Sequence of chain 1.A:
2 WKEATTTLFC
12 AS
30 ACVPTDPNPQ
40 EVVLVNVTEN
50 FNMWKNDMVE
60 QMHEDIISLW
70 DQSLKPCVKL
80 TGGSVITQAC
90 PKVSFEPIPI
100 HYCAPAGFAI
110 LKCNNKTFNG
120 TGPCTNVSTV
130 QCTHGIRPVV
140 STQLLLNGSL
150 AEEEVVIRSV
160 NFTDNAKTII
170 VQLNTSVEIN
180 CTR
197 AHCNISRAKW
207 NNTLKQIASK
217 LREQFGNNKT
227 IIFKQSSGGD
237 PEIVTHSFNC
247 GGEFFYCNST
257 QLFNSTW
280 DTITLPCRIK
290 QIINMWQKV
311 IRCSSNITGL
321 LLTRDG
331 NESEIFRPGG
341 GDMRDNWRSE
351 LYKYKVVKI

Binding-site contacts:
Ligand atom C5 contacts residue ASN118 of chain 1.A at 3.7 Å.
Ligand atom N2 contacts residue THR120 of chain 1.A at 3.4 Å (h-bond).
Ligand atom C1 contacts residue ASN118 of chain 1.A at 1.4 Å.
Ligand atom C3 contacts residue THR120 of chain 1.A at 3.7 Å.
Ligand atom C7 contacts residue ASN118 of chain 1.A at 3.8 Å.
Ligand atom C8 contacts residue ASN118 of chain 1.A at 4.3 Å.
Ligand atom C4 contacts residue ASN118 of chain 1.A at 4.3 Å.
Ligand atom O5 contacts residue THR120 of chain 1.A at 4.4 Å.
Ligand atom N2 contacts residue ASN118 of chain 1.A at 2.9 Å (h-bond).
Ligand atom O5 contacts residue ASN118 of chain 1.A at 2.4 Å (h-bond).
Ligand atom O7 contacts residue SER158 of chain 1.A at 4.2 Å.
Ligand atom C3 contacts residue ASN118 of chain 1.A at 3.8 Å.
Ligand atom C2 contacts residue ASN118 of chain 1.A at 2.5 Å.
Ligand atom C5 contacts residue THR120 of chain 1.A at 4.4 Å.
Ligand atom C2 contacts residue THR120 of chain 1.A at 3.6 Å.
Ligand atom C1 contacts residue THR120 of chain 1.A at 3.4 Å.

This small molecule binds to this protein.
Small molecule (SMILES): CC(=O)N[C@@H]1[C@@H](O)[C@H](O)[C@@H](CO)O[C@H]1O